Sequence of chain 1.A:
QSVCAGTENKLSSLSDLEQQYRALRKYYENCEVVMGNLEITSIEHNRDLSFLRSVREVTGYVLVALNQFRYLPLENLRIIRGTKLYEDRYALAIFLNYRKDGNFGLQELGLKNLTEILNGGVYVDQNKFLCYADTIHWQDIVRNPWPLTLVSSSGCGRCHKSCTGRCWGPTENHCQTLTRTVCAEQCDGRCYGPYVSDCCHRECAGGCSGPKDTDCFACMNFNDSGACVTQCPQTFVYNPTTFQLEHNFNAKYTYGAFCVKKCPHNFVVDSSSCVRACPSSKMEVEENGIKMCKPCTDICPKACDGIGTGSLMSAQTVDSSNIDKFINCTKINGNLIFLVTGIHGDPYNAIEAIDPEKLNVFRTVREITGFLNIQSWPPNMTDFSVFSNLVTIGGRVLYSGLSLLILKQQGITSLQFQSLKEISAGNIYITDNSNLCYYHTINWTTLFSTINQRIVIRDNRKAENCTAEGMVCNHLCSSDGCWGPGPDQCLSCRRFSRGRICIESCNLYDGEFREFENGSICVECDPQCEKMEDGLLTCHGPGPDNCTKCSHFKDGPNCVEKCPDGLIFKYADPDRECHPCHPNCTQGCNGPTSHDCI

Binding-site contacts:
Ligand atom O7 contacts residue ASN523 of chain 1.A at 4.0 Å.
Ligand atom C4 contacts residue ASN523 of chain 1.A at 4.3 Å.
Ligand atom C5 contacts residue ASN523 of chain 1.A at 3.6 Å.
Ligand atom C7 contacts residue VAL528 of chain 1.A at 3.7 Å (hydrophobic).
Ligand atom C7 contacts residue ASN523 of chain 1.A at 3.7 Å.
Ligand atom C2 contacts residue ASN523 of chain 1.A at 2.6 Å.
Ligand atom C3 contacts residue ASN523 of chain 1.A at 3.9 Å.
Ligand atom O7 contacts residue VAL528 of chain 1.A at 3.4 Å.
Ligand atom C8 contacts residue ASN523 of chain 1.A at 4.5 Å.
Ligand atom O5 contacts residue ASN523 of chain 1.A at 2.3 Å (h-bond).
Ligand atom C1 contacts residue ASN523 of chain 1.A at 1.5 Å.
Ligand atom N2 contacts residue ASN523 of chain 1.A at 3.1 Å (h-bond).
Ligand atom C8 contacts residue MAN4 of chain 1.G at 4.0 Å.
Ligand atom C8 contacts residue VAL528 of chain 1.A at 3.6 Å (hydrophobic).

A small-molecule ligand and the protein it binds are described below.
Small molecule (SMILES): CC(=O)N[C@H]1[C@H](O[C@H]2[C@H](O)[C@@H](NC(C)=O)CO[C@@H]2CO)O[C@H](CO)[C@@H](O[C@@H]2O[C@H](CO)[C@@H](O)[C@H](O)[C@@H]2O)[C@@H]1O